Binding-site contacts:
Ligand atom OXT contacts residue THR83 of chain 1.A at 3.4 Å.
Ligand atom C contacts residue TYR10 of chain 1.A at 3.3 Å (hydrophobic).
Ligand atom N contacts residue TYR174 of chain 1.A at 2.8 Å (h-bond).
Ligand atom OG1 contacts residue ASN69 of chain 1.A at 2.7 Å (h-bond).
Ligand atom O contacts residue ASN69 of chain 1.A at 2.7 Å (h-bond).
Ligand atom O contacts residue TYR10 of chain 1.A at 3.5 Å.
Ligand atom N contacts residue GLU66 of chain 1.A at 3.0 Å (salt-bridge).
Ligand atom CG contacts residue ASP80 of chain 1.A at 3.2 Å.
Ligand atom CE contacts residue ASP119 of chain 1.A at 3.1 Å.
Ligand atom OXT contacts residue TYR87 of chain 1.A at 3.5 Å (h-bond).
Ligand atom O contacts residue TYR87 of chain 1.A at 2.7 Å (h-bond).
Ligand atom CB contacts residue GLN158 of chain 1.A at 3.5 Å.
Ligand atom O contacts residue TRP150 of chain 1.A at 3.4 Å (h-bond).
Ligand atom CD contacts residue ASP80 of chain 1.A at 3.2 Å.
Ligand atom OXT contacts residue LYS149 of chain 1.A at 2.7 Å (salt-bridge).
Ligand atom OG1 contacts residue TRP170 of chain 1.A at 3.3 Å.
Ligand atom CB contacts residue GLU66 of chain 1.A at 3.4 Å.
Ligand atom CG2 contacts residue TYR62 of chain 1.A at 3.5 Å (hydrophobic).
Ligand atom CB contacts residue THR146 of chain 1.A at 3.4 Å.
Ligand atom CA contacts residue ASP80 of chain 1.A at 3.5 Å.
Ligand atom CD1 contacts residue ARG117 of chain 1.A at 3.5 Å.
Ligand atom N contacts residue ASP80 of chain 1.A at 2.8 Å (salt-bridge).
Ligand atom O contacts residue TYR162 of chain 1.A at 2.7 Å (h-bond).
Ligand atom C contacts residue ASN69 of chain 1.A at 3.4 Å.
Ligand atom C contacts residue TYR87 of chain 1.A at 3.5 Å (hydrophobic).
Ligand atom OG contacts residue THR76 of chain 1.A at 2.8 Å (h-bond).
Ligand atom O contacts residue TRP150 of chain 1.A at 3.0 Å (h-bond).
Ligand atom C contacts residue ASN69 of chain 1.A at 3.5 Å.
Ligand atom CB contacts residue ASN69 of chain 1.A at 3.4 Å.
Ligand atom CG2 contacts residue TYR174 of chain 1.A at 3.5 Å (hydrophobic).
Ligand atom N contacts residue GLU155 of chain 1.A at 3.5 Å (salt-bridge).
Ligand atom OG1 contacts residue GLU66 of chain 1.A at 3.2 Å (salt-bridge).
Ligand atom N contacts residue TYR10 of chain 1.A at 3.0 Å (h-bond).
Ligand atom CA contacts residue TYR10 of chain 1.A at 3.3 Å (hydrophobic).
Ligand atom OG contacts residue GLU155 of chain 1.A at 2.7 Å (salt-bridge).
Ligand atom CA contacts residue TYR162 of chain 1.A at 3.5 Å (hydrophobic).
Ligand atom O contacts residue THR146 of chain 1.A at 2.7 Å (h-bond).
Ligand atom CG2 contacts residue TYR10 of chain 1.A at 3.5 Å (hydrophobic).
Ligand atom N contacts residue TYR102 of chain 1.A at 3.0 Å (h-bond).
Ligand atom NZ contacts residue ASP119 of chain 1.A at 2.7 Å (salt-bridge).

This small molecule binds to this protein.
Small molecule (SMILES): CC(C)C[C@H](NC(=O)[C@H](CO)NC(=O)[C@@H]1CCCN1C(=O)[C@H](C)NC(=O)[C@@H](NC(=O)[C@@H](N)[C@@H](C)O)[C@@H](C)O)C(=O)N[C@@H](CO)C(=O)NCC(=O)N[C@@H](CCCCN)C(=O)O

Sequence of chain 1.A:
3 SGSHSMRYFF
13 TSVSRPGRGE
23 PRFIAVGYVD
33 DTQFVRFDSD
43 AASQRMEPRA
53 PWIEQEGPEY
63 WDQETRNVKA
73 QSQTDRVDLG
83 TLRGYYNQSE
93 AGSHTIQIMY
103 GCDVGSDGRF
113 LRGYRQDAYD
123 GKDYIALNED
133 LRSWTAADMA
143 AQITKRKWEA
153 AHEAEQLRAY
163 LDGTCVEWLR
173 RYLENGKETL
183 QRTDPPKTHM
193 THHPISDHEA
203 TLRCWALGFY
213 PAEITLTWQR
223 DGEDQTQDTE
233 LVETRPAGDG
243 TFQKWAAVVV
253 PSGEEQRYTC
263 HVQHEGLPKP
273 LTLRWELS